The small molecule below binds the protein below.
Small molecule (SMILES): NCCCCCCCCCCCC(=O)O

Binding-site contacts:
Ligand atom N contacts residue TYR146 of chain 3.A at 4.1 Å.
Ligand atom C10 contacts residue TYR192 of chain 3.A at 4.3 Å (hydrophobic).
Ligand atom C6 contacts residue TYR192 of chain 3.A at 4.4 Å (hydrophobic).
Ligand atom C6 contacts residue ILE95 of chain 3.A at 4.1 Å (hydrophobic).
Ligand atom C4 contacts residue ILE183 of chain 3.A at 4.2 Å (hydrophobic).
Ligand atom C4 contacts residue ILE95 of chain 3.A at 4.0 Å (hydrophobic).
Ligand atom C10 contacts residue MET216 of chain 3.A at 3.6 Å (hydrophobic).
Ligand atom O contacts residue TYR192 of chain 3.A at 3.9 Å.
Ligand atom C8 contacts residue TYR192 of chain 3.A at 3.6 Å (hydrophobic).
Ligand atom C7 contacts residue ILE95 of chain 3.A at 4.3 Å (hydrophobic).
Ligand atom C contacts residue ASN194 of chain 3.A at 4.0 Å.
Ligand atom C7 contacts residue PHE240 of chain 3.A at 3.9 Å (hydrophobic).
Ligand atom C5 contacts residue PHE240 of chain 3.A at 4.1 Å (hydrophobic).
Ligand atom C9 contacts residue PHE240 of chain 3.A at 4.1 Å (hydrophobic).
Ligand atom C7 contacts residue TYR192 of chain 3.A at 4.4 Å (hydrophobic).
Ligand atom O contacts residue ASN194 of chain 3.A at 3.0 Å (h-bond).
Ligand atom C7 contacts residue VAL117 of chain 3.A at 4.3 Å (hydrophobic).
Ligand atom OXT contacts residue MET216 of chain 3.A at 4.2 Å.
Ligand atom O contacts residue LEU107 of chain 3.A at 4.4 Å.
Ligand atom OXT contacts residue ASN194 of chain 3.A at 4.3 Å.
Ligand atom C9 contacts residue PHE115 of chain 3.A at 4.1 Å (hydrophobic).
Ligand atom C9 contacts residue TYR192 of chain 3.A at 4.1 Å (hydrophobic).
Ligand atom C1 contacts residue ILE183 of chain 3.A at 4.2 Å (hydrophobic).
Ligand atom C8 contacts residue MET216 of chain 3.A at 3.9 Å (hydrophobic).
Ligand atom N contacts residue MET181 of chain 3.A at 3.9 Å.
Ligand atom C2 contacts residue TYR146 of chain 3.A at 3.9 Å (hydrophobic).
Ligand atom O contacts residue VAL113 of chain 3.A at 4.0 Å.
Ligand atom C contacts residue TYR192 of chain 3.A at 4.2 Å (hydrophobic).
Ligand atom C2 contacts residue ILE183 of chain 3.A at 4.2 Å (hydrophobic).
Ligand atom N contacts residue ILE219 of chain 3.A at 4.0 Å.
Ligand atom C5 contacts residue ILE95 of chain 3.A at 3.8 Å (hydrophobic).
Ligand atom C3 contacts residue ILE95 of chain 3.A at 4.2 Å (hydrophobic).
Ligand atom C3 contacts residue ILE183 of chain 3.A at 3.7 Å (hydrophobic).
Ligand atom C contacts residue TYR210 of chain 3.A at 4.1 Å (hydrophobic).
Ligand atom C1 contacts residue VAL119 of chain 3.A at 4.2 Å (hydrophobic).
Ligand atom C2 contacts residue ILE95 of chain 3.A at 3.8 Å (hydrophobic).
Ligand atom OXT contacts residue TYR210 of chain 3.A at 3.0 Å (h-bond).
Ligand atom C5 contacts residue ILE183 of chain 3.A at 4.4 Å (hydrophobic).
Ligand atom C1 contacts residue ILE219 of chain 3.A at 4.1 Å (hydrophobic).
Ligand atom CA2 contacts residue PHE115 of chain 3.A at 4.3 Å (hydrophobic).

Sequence of chain 3.A:
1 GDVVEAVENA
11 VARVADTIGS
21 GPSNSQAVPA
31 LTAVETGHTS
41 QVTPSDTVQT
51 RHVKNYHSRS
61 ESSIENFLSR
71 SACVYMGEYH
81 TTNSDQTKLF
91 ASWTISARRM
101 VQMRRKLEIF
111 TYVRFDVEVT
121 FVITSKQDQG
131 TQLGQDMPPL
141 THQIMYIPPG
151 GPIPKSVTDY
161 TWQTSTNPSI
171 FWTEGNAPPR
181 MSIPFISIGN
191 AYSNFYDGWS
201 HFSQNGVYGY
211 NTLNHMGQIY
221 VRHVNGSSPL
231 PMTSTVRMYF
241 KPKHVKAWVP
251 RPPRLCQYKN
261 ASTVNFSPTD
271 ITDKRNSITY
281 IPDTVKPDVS